Sequence of chain 1.B:
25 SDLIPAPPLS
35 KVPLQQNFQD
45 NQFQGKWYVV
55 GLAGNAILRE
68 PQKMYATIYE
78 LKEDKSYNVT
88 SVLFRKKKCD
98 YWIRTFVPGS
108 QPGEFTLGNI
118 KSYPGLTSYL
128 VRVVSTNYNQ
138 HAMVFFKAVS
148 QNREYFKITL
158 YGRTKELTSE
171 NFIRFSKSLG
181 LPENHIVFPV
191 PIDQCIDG

The protein below binds the small molecule below.
Small molecule (SMILES): O=C(O)c1cccc(O)c1O

Binding-site contacts:
Ligand atom O17 contacts residue DBH1 of chain 1.M at 3.8 Å.
Ligand atom O6 contacts residue DBH1 of chain 1.M at 2.7 Å (h-bond).
Ligand atom O6 contacts residue TYR126 of chain 1.B at 2.6 Å (h-bond).
Ligand atom C12 contacts residue TYR152 of chain 1.B at 4.5 Å (hydrophobic).
Ligand atom O9 contacts residue ALA60 of chain 1.B at 3.6 Å.
Ligand atom O3 contacts residue LYS154 of chain 1.B at 3.4 Å (salt-bridge).
Ligand atom C12 contacts residue PHE143 of chain 1.B at 3.6 Å (hydrophobic).
Ligand atom C15 contacts residue PHE153 of chain 1.B at 4.1 Å (hydrophobic).
Ligand atom C18 contacts residue LYS154 of chain 1.B at 3.8 Å.
Ligand atom C3 contacts residue LYS154 of chain 1.B at 3.6 Å.
Ligand atom C9 contacts residue ALA145 of chain 1.B at 4.2 Å (hydrophobic).
Ligand atom O6 contacts residue LYS154 of chain 1.B at 4.2 Å.
Ligand atom O9 contacts residue LYS154 of chain 1.B at 4.2 Å.
Ligand atom C18 contacts residue FE1 of chain 1.J at 4.4 Å.
Ligand atom C6 contacts residue DBH1 of chain 1.M at 3.8 Å.
Ligand atom O3 contacts residue DBH1 of chain 1.M at 3.0 Å (h-bond).
Ligand atom O9 contacts residue ILE61 of chain 1.B at 3.9 Å.
Ligand atom C6 contacts residue LYS154 of chain 1.B at 3.8 Å.
Ligand atom C12 contacts residue ALA145 of chain 1.B at 4.4 Å (hydrophobic).
Ligand atom C9 contacts residue TYR126 of chain 1.B at 3.8 Å (hydrophobic).
Ligand atom C12 contacts residue PHE153 of chain 1.B at 4.1 Å (hydrophobic).
Ligand atom C6 contacts residue TYR126 of chain 1.B at 3.6 Å (hydrophobic).
Ligand atom O6 contacts residue FE1 of chain 1.J at 2.7 Å.
Ligand atom C9 contacts residue LYS154 of chain 1.B at 4.2 Å.
Ligand atom C12 contacts residue LYS154 of chain 1.B at 3.9 Å.
Ligand atom C15 contacts residue TYR152 of chain 1.B at 4.1 Å (hydrophobic).
Ligand atom C6 contacts residue FE1 of chain 1.J at 3.3 Å.
Ligand atom C15 contacts residue LYS154 of chain 1.B at 3.9 Å.
Ligand atom C21 contacts residue LYS154 of chain 1.B at 4.2 Å.
Ligand atom C3 contacts residue FE1 of chain 1.J at 3.1 Å.
Ligand atom C9 contacts residue PHE143 of chain 1.B at 3.7 Å (hydrophobic).
Ligand atom C3 contacts residue DBH1 of chain 1.M at 4.2 Å.
Ligand atom O3 contacts residue FE1 of chain 1.J at 2.1 Å.